Binding-site contacts:
Ligand atom C contacts residue GLU217 of chain 1.A at 3.3 Å.
Ligand atom CA contacts residue TRP212 of chain 1.A at 3.5 Å (hydrophobic).
Ligand atom C3 contacts residue GLU217 of chain 1.A at 4.3 Å.
Ligand atom O contacts residue TYR38 of chain 1.A at 2.5 Å (h-bond).
Ligand atom C contacts residue ASP152 of chain 1.A at 3.6 Å.
Ligand atom C3 contacts residue PHE176 of chain 1.A at 3.4 Å (hydrophobic).
Ligand atom N contacts residue GLU217 of chain 1.A at 2.9 Å (salt-bridge).
Ligand atom C contacts residue TYR276 of chain 1.A at 4.5 Å (hydrophobic).
Ligand atom CA contacts residue ASP152 of chain 1.A at 3.4 Å.
Ligand atom O contacts residue TYR276 of chain 1.A at 4.0 Å.
Ligand atom CA contacts residue TYR38 of chain 1.A at 4.4 Å (hydrophobic).
Ligand atom CA contacts residue TRP239 of chain 1.A at 3.7 Å (hydrophobic).
Ligand atom O contacts residue TRP212 of chain 1.A at 4.2 Å.
Ligand atom C3 contacts residue TYR38 of chain 1.A at 3.7 Å (hydrophobic).
Ligand atom O contacts residue LEU43 of chain 1.A at 3.6 Å.
Ligand atom N contacts residue TYR110 of chain 1.A at 3.2 Å (h-bond).
Ligand atom CA contacts residue TYR110 of chain 1.A at 3.7 Å (hydrophobic).
Ligand atom C3 contacts residue TRP239 of chain 1.A at 3.6 Å (hydrophobic).
Ligand atom O contacts residue ASP152 of chain 1.A at 4.3 Å.
Ligand atom N contacts residue SER213 of chain 1.A at 3.6 Å.
Ligand atom CA contacts residue GLU217 of chain 1.A at 3.9 Å.
Ligand atom N contacts residue ASP152 of chain 1.A at 2.8 Å (salt-bridge).
Ligand atom C3 contacts residue TRP212 of chain 1.A at 3.1 Å (hydrophobic).
Ligand atom O contacts residue GLU217 of chain 1.A at 2.6 Å (salt-bridge).
Ligand atom C contacts residue TYR38 of chain 1.A at 3.3 Å (hydrophobic).
Ligand atom O contacts residue TRP151 of chain 1.A at 3.5 Å.
Ligand atom N contacts residue TRP212 of chain 1.A at 2.8 Å (h-bond).
Ligand atom C contacts residue TRP239 of chain 1.A at 3.6 Å (hydrophobic).
Ligand atom C contacts residue TRP151 of chain 1.A at 3.4 Å (hydrophobic).

A small-molecule ligand and the protein it binds are described below.
Small molecule (SMILES): C[C@H](N)CO

Sequence of chain 1.A:
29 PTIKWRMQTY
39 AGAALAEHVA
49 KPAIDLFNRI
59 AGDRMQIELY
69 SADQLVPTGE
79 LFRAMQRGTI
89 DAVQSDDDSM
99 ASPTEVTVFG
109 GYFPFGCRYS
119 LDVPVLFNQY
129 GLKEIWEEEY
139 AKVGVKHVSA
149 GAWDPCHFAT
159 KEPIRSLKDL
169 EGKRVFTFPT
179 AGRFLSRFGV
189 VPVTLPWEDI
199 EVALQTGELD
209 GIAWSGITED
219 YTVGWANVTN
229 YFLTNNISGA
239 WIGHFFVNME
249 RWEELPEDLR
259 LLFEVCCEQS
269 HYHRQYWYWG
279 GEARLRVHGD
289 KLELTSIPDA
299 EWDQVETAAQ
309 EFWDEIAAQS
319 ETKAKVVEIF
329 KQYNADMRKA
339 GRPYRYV